Binding-site contacts:
Ligand atom OAC contacts residue HIS331 of chain 1.B at 2.7 Å (h-bond).
Ligand atom CBT contacts residue THR358 of chain 1.B at 3.4 Å.
Ligand atom CBB contacts residue TYR369 of chain 1.B at 3.4 Å (hydrophobic).
Ligand atom PBY contacts residue ZN1 of chain 1.P at 2.7 Å.
Ligand atom CBC contacts residue GLU362 of chain 1.B at 3.3 Å.
Ligand atom CE1 contacts residue PHE505 of chain 1.B at 3.5 Å (hydrophobic).
Ligand atom OAD contacts residue HIS361 of chain 1.B at 3.4 Å (h-bond).
Ligand atom C contacts residue GLN259 of chain 1.B at 3.4 Å.
Ligand atom O contacts residue LYS489 of chain 1.B at 2.6 Å (salt-bridge).
Ligand atom OAC contacts residue TYR501 of chain 1.B at 3.4 Å (h-bond).
Ligand atom OAG contacts residue HIS365 of chain 1.B at 3.0 Å (h-bond).
Ligand atom OH contacts residue ASP393 of chain 1.B at 2.9 Å (salt-bridge).
Ligand atom CD2 contacts residue TYR501 of chain 1.B at 3.5 Å (hydrophobic).
Ligand atom OAG contacts residue GLU362 of chain 1.B at 2.7 Å (salt-bridge).
Ligand atom OH contacts residue PHE505 of chain 1.B at 3.5 Å.
Ligand atom OAD contacts residue ZN1 of chain 1.P at 2.2 Å.
Ligand atom CAU contacts residue HIS361 of chain 1.B at 3.5 Å.
Ligand atom OAG contacts residue ZN1 of chain 1.P at 2.4 Å.
Ligand atom OAD contacts residue GLU389 of chain 1.B at 3.2 Å (salt-bridge).
Ligand atom CAV contacts residue THR358 of chain 1.B at 3.4 Å.
Ligand atom CAJ contacts residue SER357 of chain 1.B at 3.5 Å.
Ligand atom CAO contacts residue ASP393 of chain 1.B at 3.5 Å.
Ligand atom CAN contacts residue THR496 of chain 1.B at 3.5 Å.
Ligand atom CAL contacts residue HIS388 of chain 1.B at 3.4 Å.
Ligand atom CAK contacts residue HIS388 of chain 1.B at 3.5 Å.
Ligand atom CAR contacts residue GLU389 of chain 1.B at 3.4 Å.
Ligand atom OAB contacts residue ALA334 of chain 1.B at 2.9 Å (h-bond).
Ligand atom OAC contacts residue HIS491 of chain 1.B at 3.0 Å (h-bond).
Ligand atom OAD contacts residue TYR501 of chain 1.B at 2.5 Å (h-bond).
Ligand atom CBN contacts residue HIS331 of chain 1.B at 3.5 Å.
Ligand atom O contacts residue TYR498 of chain 1.B at 2.6 Å (h-bond).
Ligand atom CZ contacts residue PHE505 of chain 1.B at 3.5 Å (hydrophobic).
Ligand atom CAH contacts residue HIS388 of chain 1.B at 3.5 Å.
Ligand atom CBF contacts residue ALA332 of chain 1.B at 3.2 Å (hydrophobic).
Ligand atom CAQ contacts residue TYR369 of chain 1.B at 3.3 Å (hydrophobic).
Ligand atom OAG contacts residue HIS361 of chain 1.B at 3.2 Å (h-bond).
Ligand atom CBV contacts residue GLU362 of chain 1.B at 3.5 Å.
Ligand atom CBF contacts residue GLU362 of chain 1.B at 3.3 Å.
Ligand atom CBU contacts residue THR358 of chain 1.B at 3.3 Å.
Ligand atom O contacts residue GLN259 of chain 1.B at 3.0 Å (h-bond).

This small molecule binds to this protein.
Small molecule (SMILES): O=C(N[C@@H](Cc1ccccc1)P(=O)(O)C[C@@H](Cc1cc(-c2ccccc2)no1)C(=O)N[C@@H](Cc1ccc(O)cc1)C(=O)O)OCc1ccccc1

Sequence of chain 1.B:
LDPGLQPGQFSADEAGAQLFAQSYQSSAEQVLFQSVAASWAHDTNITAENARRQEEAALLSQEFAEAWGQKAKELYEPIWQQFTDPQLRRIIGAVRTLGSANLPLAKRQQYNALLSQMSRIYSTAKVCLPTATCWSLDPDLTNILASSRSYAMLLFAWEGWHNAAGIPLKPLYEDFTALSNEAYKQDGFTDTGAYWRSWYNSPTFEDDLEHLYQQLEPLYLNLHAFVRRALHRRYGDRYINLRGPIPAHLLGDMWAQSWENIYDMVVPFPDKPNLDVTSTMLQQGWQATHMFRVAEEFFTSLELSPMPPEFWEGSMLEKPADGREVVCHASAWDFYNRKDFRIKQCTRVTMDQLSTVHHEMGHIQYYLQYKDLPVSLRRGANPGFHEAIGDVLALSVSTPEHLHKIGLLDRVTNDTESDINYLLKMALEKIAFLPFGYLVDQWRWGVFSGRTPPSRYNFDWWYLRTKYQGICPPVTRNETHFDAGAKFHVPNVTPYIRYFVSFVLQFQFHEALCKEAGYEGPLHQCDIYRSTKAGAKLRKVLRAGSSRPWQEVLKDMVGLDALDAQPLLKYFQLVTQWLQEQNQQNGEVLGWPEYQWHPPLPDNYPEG